The small molecule below binds the protein below.
Small molecule (SMILES): O=C(O)[C@@H]1O[C@@H](O[C@H]2[C@H](O)[C@@H](NS(=O)(=O)O)[C@@H](O)O[C@@H]2COS(=O)(=O)O)[C@H](OS(=O)(=O)O)[C@@H](O)[C@@H]1O[C@H]1O[C@H](COS(=O)(=O)O)[C@@H](O)[C@H](O)[C@H]1NS(=O)(=O)O

Sequence of chain 2.B:
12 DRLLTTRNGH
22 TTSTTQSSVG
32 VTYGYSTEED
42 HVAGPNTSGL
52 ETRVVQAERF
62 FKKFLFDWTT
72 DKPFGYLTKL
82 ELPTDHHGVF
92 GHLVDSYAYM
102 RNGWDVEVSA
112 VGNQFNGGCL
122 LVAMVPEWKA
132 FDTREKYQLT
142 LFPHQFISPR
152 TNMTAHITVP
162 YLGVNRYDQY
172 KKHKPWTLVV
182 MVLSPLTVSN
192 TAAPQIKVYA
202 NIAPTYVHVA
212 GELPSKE

Sequence of chain 2.A:
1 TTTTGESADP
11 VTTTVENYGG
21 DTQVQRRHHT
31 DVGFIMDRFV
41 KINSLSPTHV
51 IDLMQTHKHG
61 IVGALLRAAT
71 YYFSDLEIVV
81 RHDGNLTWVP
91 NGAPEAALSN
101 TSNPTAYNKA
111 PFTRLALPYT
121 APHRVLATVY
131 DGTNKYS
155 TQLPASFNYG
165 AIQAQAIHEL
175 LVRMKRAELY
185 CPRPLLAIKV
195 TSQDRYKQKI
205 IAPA

Binding-site contacts:
Ligand atom C1 contacts residue ARG135 of chain 2.B at 4.2 Å.
Ligand atom O1 contacts residue ASP133 of chain 2.B at 4.1 Å.
Ligand atom O5 contacts residue THR134 of chain 2.B at 4.2 Å.
Ligand atom C2 contacts residue LYS193 of chain 2.A at 3.6 Å.
Ligand atom C1 contacts residue ASP133 of chain 2.B at 4.0 Å.
Ligand atom O3S contacts residue LYS193 of chain 2.A at 3.1 Å (salt-bridge).
Ligand atom C6 contacts residue THR134 of chain 2.B at 3.5 Å.
Ligand atom C5 contacts residue THR134 of chain 2.B at 3.9 Å.
Ligand atom C6 contacts residue ARG135 of chain 2.B at 3.8 Å.
Ligand atom C4 contacts residue LYS193 of chain 2.A at 3.4 Å.
Ligand atom O5S contacts residue ARG135 of chain 2.B at 3.6 Å.
Ligand atom O6S contacts residue LYS193 of chain 2.A at 3.4 Å.
Ligand atom O4 contacts residue LYS193 of chain 2.A at 4.3 Å.
Ligand atom S2 contacts residue ARG135 of chain 2.B at 4.0 Å.
Ligand atom O4 contacts residue THR195 of chain 2.A at 3.7 Å.
Ligand atom S2 contacts residue LYS193 of chain 2.A at 4.2 Å.
Ligand atom O6B contacts residue LYS193 of chain 2.A at 4.1 Å.
Ligand atom N2 contacts residue LYS193 of chain 2.A at 4.5 Å.
Ligand atom C5 contacts residue ARG135 of chain 2.B at 4.1 Å.
Ligand atom C1 contacts residue LYS193 of chain 2.A at 4.2 Å.
Ligand atom O5 contacts residue ARG135 of chain 2.B at 3.2 Å.
Ligand atom O5 contacts residue LYS193 of chain 2.A at 3.6 Å.
Ligand atom O1 contacts residue THR134 of chain 2.B at 4.2 Å.
Ligand atom C3 contacts residue LYS193 of chain 2.A at 3.6 Å.
Ligand atom O3S contacts residue THR134 of chain 2.B at 3.3 Å (h-bond).
Ligand atom O5 contacts residue LYS193 of chain 2.A at 4.2 Å.
Ligand atom O6S contacts residue ARG135 of chain 2.B at 3.7 Å.
Ligand atom O5S contacts residue TYR138 of chain 2.B at 4.2 Å.
Ligand atom O6 contacts residue ARG135 of chain 2.B at 3.6 Å.
Ligand atom C6 contacts residue LYS193 of chain 2.A at 4.3 Å.
Ligand atom O3 contacts residue LYS193 of chain 2.A at 2.8 Å (salt-bridge).
Ligand atom S1 contacts residue LYS193 of chain 2.A at 4.2 Å.
Ligand atom O6 contacts residue LYS193 of chain 2.A at 3.5 Å.
Ligand atom C5 contacts residue LYS193 of chain 2.A at 4.3 Å.